Sequence of chain 2.A:
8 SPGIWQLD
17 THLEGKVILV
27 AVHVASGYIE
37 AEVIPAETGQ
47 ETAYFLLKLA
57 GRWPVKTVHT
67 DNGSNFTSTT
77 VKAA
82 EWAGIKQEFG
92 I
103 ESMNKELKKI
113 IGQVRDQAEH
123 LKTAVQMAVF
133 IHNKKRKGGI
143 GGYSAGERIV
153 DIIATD

Sequence of chain 1.A:
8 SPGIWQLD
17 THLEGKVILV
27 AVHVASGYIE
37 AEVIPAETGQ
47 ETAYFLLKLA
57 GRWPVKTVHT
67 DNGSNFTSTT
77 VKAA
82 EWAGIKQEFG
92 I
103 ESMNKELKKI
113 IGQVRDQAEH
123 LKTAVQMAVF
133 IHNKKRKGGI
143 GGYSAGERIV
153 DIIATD

The small molecule below binds the protein below.
Small molecule (SMILES): Cc1ccc2occ(CC(=O)O)c2c1

Binding-site contacts:
Ligand atom O12 contacts residue ALA120 of chain 2.A at 4.0 Å.
Ligand atom C10 contacts residue THR125 of chain 2.A at 3.5 Å.
Ligand atom C10 contacts residue ALA120 of chain 2.A at 4.1 Å (hydrophobic).
Ligand atom C07 contacts residue THR125 of chain 2.A at 3.5 Å.
Ligand atom C14 contacts residue THR76 of chain 1.A at 3.6 Å.
Ligand atom C10 contacts residue HIS122 of chain 2.A at 3.9 Å.
Ligand atom C03 contacts residue LEU53 of chain 1.A at 4.1 Å (hydrophobic).
Ligand atom C09 contacts residue THR125 of chain 2.A at 4.0 Å.
Ligand atom C07 contacts residue THR76 of chain 1.A at 4.1 Å.
Ligand atom O06 contacts residue ALA49 of chain 1.A at 3.8 Å.
Ligand atom O12 contacts residue HIS122 of chain 2.A at 3.0 Å (h-bond).
Ligand atom O11 contacts residue GLU121 of chain 2.A at 2.9 Å (salt-bridge).
Ligand atom C10 contacts residue GLU121 of chain 2.A at 3.6 Å.
Ligand atom C04 contacts residue LEU53 of chain 1.A at 3.7 Å (hydrophobic).
Ligand atom C03 contacts residue THR125 of chain 2.A at 4.0 Å.
Ligand atom C13 contacts residue THR76 of chain 1.A at 3.4 Å.
Ligand atom C08 contacts residue THR125 of chain 2.A at 3.5 Å.
Ligand atom C07 contacts residue TYR50 of chain 1.A at 4.0 Å (hydrophobic).
Ligand atom C04 contacts residue THR125 of chain 2.A at 3.9 Å.
Ligand atom C05 contacts residue THR125 of chain 2.A at 3.6 Å.
Ligand atom C09 contacts residue THR76 of chain 1.A at 3.6 Å.
Ligand atom O06 contacts residue GLN46 of chain 1.A at 3.8 Å.
Ligand atom C02 contacts residue THR125 of chain 2.A at 3.9 Å.
Ligand atom C03 contacts residue ALA80 of chain 1.A at 3.6 Å (hydrophobic).
Ligand atom C04 contacts residue ALA49 of chain 1.A at 3.8 Å (hydrophobic).
Ligand atom C13 contacts residue THR125 of chain 2.A at 3.5 Å.
Ligand atom C08 contacts residue THR76 of chain 1.A at 3.4 Å.
Ligand atom C02 contacts residue MET129 of chain 2.A at 4.1 Å (hydrophobic).
Ligand atom C01 contacts residue MET129 of chain 2.A at 3.6 Å (hydrophobic).
Ligand atom C05 contacts residue ALA49 of chain 1.A at 3.9 Å (hydrophobic).
Ligand atom O06 contacts residue TYR50 of chain 1.A at 3.4 Å (h-bond).
Ligand atom O11 contacts residue ALA120 of chain 2.A at 3.4 Å.
Ligand atom C04 contacts residue ALA80 of chain 1.A at 3.7 Å (hydrophobic).
Ligand atom O12 contacts residue THR125 of chain 2.A at 2.9 Å (h-bond).
Ligand atom O06 contacts residue THR125 of chain 2.A at 3.8 Å.
Ligand atom C14 contacts residue THR125 of chain 2.A at 3.6 Å.
Ligand atom C07 contacts residue GLN46 of chain 1.A at 3.5 Å.
Ligand atom C09 contacts residue GLN46 of chain 1.A at 3.7 Å.
Ligand atom O12 contacts residue GLU121 of chain 2.A at 3.5 Å (salt-bridge).
Ligand atom C05 contacts residue THR76 of chain 1.A at 4.1 Å.